Binding-site contacts:
Ligand atom O1S contacts residue HIS153 of chain 1.B at 2.7 Å (h-bond).
Ligand atom C6 contacts residue HIS153 of chain 1.A at 3.8 Å.
Ligand atom O6S contacts residue ARG89 of chain 1.B at 3.8 Å.
Ligand atom C3 contacts residue ARG149 of chain 1.A at 3.4 Å.
Ligand atom O1S contacts residue HIS153 of chain 1.A at 3.5 Å.
Ligand atom O3S contacts residue HIS150 of chain 1.A at 3.8 Å.
Ligand atom O6A contacts residue HIS27 of chain 1.A at 3.5 Å.
Ligand atom C4 contacts residue VAL93 of chain 1.A at 3.9 Å (hydrophobic).
Ligand atom C3 contacts residue HIS27 of chain 1.A at 3.8 Å.
Ligand atom O6B contacts residue VAL93 of chain 1.A at 3.4 Å.
Ligand atom O3S contacts residue HIS96 of chain 1.A at 3.6 Å (h-bond).
Ligand atom O5S contacts residue ARG89 of chain 1.B at 2.9 Å (salt-bridge).
Ligand atom O5 contacts residue HIS27 of chain 1.A at 3.8 Å.
Ligand atom O3 contacts residue PHE30 of chain 1.A at 3.3 Å.
Ligand atom O3 contacts residue ARG149 of chain 1.A at 3.3 Å (salt-bridge).
Ligand atom O4 contacts residue ARG89 of chain 1.A at 3.8 Å.
Ligand atom O1S contacts residue HIS150 of chain 1.A at 3.2 Å (h-bond).
Ligand atom O2S contacts residue LYS34 of chain 1.A at 3.2 Å (salt-bridge).
Ligand atom O5 contacts residue HIS27 of chain 1.A at 3.1 Å.
Ligand atom O1S contacts residue HIS146 of chain 1.A at 3.0 Å (h-bond).
Ligand atom C2 contacts residue HIS27 of chain 1.A at 3.6 Å.
Ligand atom O6A contacts residue HIS153 of chain 1.A at 2.8 Å.
Ligand atom O2S contacts residue HIS150 of chain 1.A at 3.6 Å.
Ligand atom O1S contacts residue HIS27 of chain 1.A at 3.5 Å.
Ligand atom O5S contacts residue HIS153 of chain 1.A at 3.2 Å (h-bond).
Ligand atom O4S contacts residue VAL100 of chain 1.A at 3.8 Å.
Ligand atom O2S contacts residue HIS146 of chain 1.A at 3.6 Å.
Ligand atom C4 contacts residue HIS153 of chain 1.A at 3.8 Å.
Ligand atom C1 contacts residue HIS27 of chain 1.A at 3.8 Å.
Ligand atom O3S contacts residue LYS34 of chain 1.A at 3.7 Å.
Ligand atom O6S contacts residue LYS34 of chain 1.B at 2.7 Å (salt-bridge).
Ligand atom O6 contacts residue HIS153 of chain 1.A at 3.4 Å (h-bond).
Ligand atom O3S contacts residue ARG149 of chain 1.A at 2.9 Å.
Ligand atom C4 contacts residue HIS27 of chain 1.A at 3.6 Å.
Ligand atom O3S contacts residue VAL100 of chain 1.A at 3.8 Å.
Ligand atom O5 contacts residue HIS153 of chain 1.A at 3.5 Å (h-bond).
Ligand atom O3 contacts residue HIS27 of chain 1.A at 3.5 Å (h-bond).
Ligand atom O6S contacts residue LYS142 of chain 1.A at 3.1 Å.
Ligand atom O2S contacts residue ARG89 of chain 1.A at 3.1 Å (salt-bridge).
Ligand atom O3 contacts residue LYS34 of chain 1.A at 3.8 Å.

Sequence of chain 1.B:
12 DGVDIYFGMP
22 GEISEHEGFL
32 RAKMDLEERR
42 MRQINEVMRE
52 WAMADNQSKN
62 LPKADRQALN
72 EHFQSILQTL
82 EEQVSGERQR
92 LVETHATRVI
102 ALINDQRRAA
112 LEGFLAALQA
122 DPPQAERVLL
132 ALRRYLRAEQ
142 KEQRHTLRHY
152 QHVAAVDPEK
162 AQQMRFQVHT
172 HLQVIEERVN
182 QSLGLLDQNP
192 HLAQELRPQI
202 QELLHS

Sequence of chain 1.A:
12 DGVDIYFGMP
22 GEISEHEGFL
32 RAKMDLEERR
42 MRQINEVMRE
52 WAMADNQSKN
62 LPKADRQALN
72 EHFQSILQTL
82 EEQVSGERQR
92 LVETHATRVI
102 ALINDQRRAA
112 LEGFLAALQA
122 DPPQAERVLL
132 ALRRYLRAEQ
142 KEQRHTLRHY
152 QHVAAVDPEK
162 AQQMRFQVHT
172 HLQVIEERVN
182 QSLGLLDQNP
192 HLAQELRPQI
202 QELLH

The protein below binds the small molecule below.
Small molecule (SMILES): O=C(O)[C@@H]1O[C@@H](O[C@H]2[C@H](O)[C@@H](NS(=O)(=O)O)[C@@H](O[C@H]3[C@H](O)[C@@H](OS(=O)(=O)O)[C@H](O[C@H]4[C@H](O)[C@@H](NS(=O)(=O)O)[C@@H](O)O[C@@H]4COS(=O)(=O)O)O[C@H]3C(=O)O)O[C@@H]2COS(=O)(=O)O)[C@H](OS(=O)(=O)O)[C@@H](O)[C@@H]1O